A small-molecule ligand and the protein it binds are described below.
Small molecule (SMILES): Oc1cccc(Cl)c1O

Binding-site contacts:
Ligand atom C6 contacts residue ILE198 of chain 1.A at 4.1 Å (hydrophobic).
Ligand atom CL1 contacts residue ALA250 of chain 1.A at 4.2 Å.
Ligand atom C5 contacts residue PRO105 of chain 1.A at 3.8 Å (hydrophobic).
Ligand atom C3 contacts residue PRO105 of chain 1.A at 3.8 Å (hydrophobic).
Ligand atom O1 contacts residue HIS220 of chain 1.A at 3.8 Å.
Ligand atom O1 contacts residue TYR106 of chain 1.A at 3.7 Å.
Ligand atom C6 contacts residue TYR196 of chain 1.A at 3.1 Å (hydrophobic).
Ligand atom C1 contacts residue ARG217 of chain 1.A at 4.1 Å.
Ligand atom O2 contacts residue TYR162 of chain 1.A at 4.1 Å.
Ligand atom O1 contacts residue FE1 of chain 1.B at 2.3 Å.
Ligand atom CL1 contacts residue ARG217 of chain 1.A at 3.5 Å.
Ligand atom C3 contacts residue ARG217 of chain 1.A at 3.7 Å.
Ligand atom C3 contacts residue GLY104 of chain 1.A at 4.1 Å.
Ligand atom C6 contacts residue PRO105 of chain 1.A at 4.1 Å (hydrophobic).
Ligand atom C2 contacts residue HIS222 of chain 1.A at 4.2 Å.
Ligand atom C5 contacts residue TYR196 of chain 1.A at 4.1 Å (hydrophobic).
Ligand atom C2 contacts residue PRO105 of chain 1.A at 4.1 Å (hydrophobic).
Ligand atom C4 contacts residue PRO105 of chain 1.A at 3.6 Å (hydrophobic).
Ligand atom C1 contacts residue PRO105 of chain 1.A at 4.3 Å (hydrophobic).
Ligand atom CL1 contacts residue ILE102 of chain 1.A at 3.0 Å.
Ligand atom C4 contacts residue ARG217 of chain 1.A at 4.1 Å.
Ligand atom O2 contacts residue FE1 of chain 1.B at 2.1 Å.
Ligand atom C4 contacts residue VAL81 of chain 1.A at 3.8 Å (hydrophobic).
Ligand atom O2 contacts residue HIS222 of chain 1.A at 3.1 Å (h-bond).
Ligand atom C5 contacts residue LEU77 of chain 1.A at 4.1 Å (hydrophobic).
Ligand atom C1 contacts residue TYR196 of chain 1.A at 3.6 Å (hydrophobic).
Ligand atom C1 contacts residue FE1 of chain 1.B at 3.1 Å.
Ligand atom C2 contacts residue HIS220 of chain 1.A at 4.1 Å.
Ligand atom C2 contacts residue ARG217 of chain 1.A at 3.5 Å.
Ligand atom C5 contacts residue VAL81 of chain 1.A at 4.0 Å (hydrophobic).
Ligand atom O1 contacts residue TYR196 of chain 1.A at 3.3 Å.
Ligand atom C1 contacts residue TYR106 of chain 1.A at 3.8 Å (hydrophobic).
Ligand atom C2 contacts residue FE1 of chain 1.B at 3.0 Å.
Ligand atom C5 contacts residue ILE198 of chain 1.A at 3.8 Å (hydrophobic).
Ligand atom CL1 contacts residue GLN236 of chain 1.A at 4.3 Å.
Ligand atom C6 contacts residue TYR106 of chain 1.A at 3.5 Å (hydrophobic).
Ligand atom O2 contacts residue HIS220 of chain 1.A at 3.1 Å (h-bond).
Ligand atom O1 contacts residue TYR162 of chain 1.A at 3.3 Å.
Ligand atom O2 contacts residue ARG217 of chain 1.A at 2.9 Å (salt-bridge).
Ligand atom CL1 contacts residue GLY104 of chain 1.A at 3.7 Å.

Sequence of chain 1.A:
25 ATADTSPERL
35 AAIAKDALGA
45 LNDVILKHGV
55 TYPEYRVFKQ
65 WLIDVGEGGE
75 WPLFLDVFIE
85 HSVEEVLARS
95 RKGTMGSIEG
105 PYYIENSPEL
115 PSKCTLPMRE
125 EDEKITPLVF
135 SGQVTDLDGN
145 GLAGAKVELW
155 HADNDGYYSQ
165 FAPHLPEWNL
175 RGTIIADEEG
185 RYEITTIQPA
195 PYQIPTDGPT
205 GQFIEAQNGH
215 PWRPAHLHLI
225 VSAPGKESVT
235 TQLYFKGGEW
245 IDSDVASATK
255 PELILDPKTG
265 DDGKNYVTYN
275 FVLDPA